Binding-site contacts:
Ligand atom F4 contacts residue LEU91 of chain 1.A at 3.1 Å.
Ligand atom O1 contacts residue LEU229 of chain 1.A at 3.7 Å.
Ligand atom C5 contacts residue LYS233 of chain 1.A at 3.7 Å.
Ligand atom F4 contacts residue MET92 of chain 1.A at 3.4 Å.
Ligand atom C4 contacts residue CYS234 of chain 1.A at 2.7 Å (hydrophobic).
Ligand atom C29 contacts residue PHE108 of chain 1.A at 3.8 Å (hydrophobic).
Ligand atom C22 contacts residue MET47 of chain 1.A at 3.7 Å (hydrophobic).
Ligand atom F1 contacts residue ILE128 of chain 1.A at 3.5 Å.
Ligand atom C2 contacts residue LYS233 of chain 1.A at 3.6 Å.
Ligand atom C16 contacts residue PHE108 of chain 1.A at 3.9 Å (hydrophobic).
Ligand atom C25 contacts residue LEU50 of chain 1.A at 3.5 Å (hydrophobic).
Ligand atom C26 contacts residue GLU57 of chain 1.A at 3.8 Å.
Ligand atom C27 contacts residue PHE108 of chain 1.A at 3.8 Å (hydrophobic).
Ligand atom F1 contacts residue MET125 of chain 1.A at 3.7 Å.
Ligand atom C10 contacts residue ALA54 of chain 1.A at 3.4 Å (hydrophobic).
Ligand atom F3 contacts residue LEU132 of chain 1.A at 3.4 Å.
Ligand atom N2 contacts residue CYS234 of chain 1.A at 3.5 Å (h-bond).
Ligand atom C11 contacts residue ALA54 of chain 1.A at 3.7 Å (hydrophobic).
Ligand atom C10 contacts residue TRP87 of chain 1.A at 3.7 Å (hydrophobic).
Ligand atom N3 contacts residue THR51 of chain 1.A at 3.6 Å (h-bond).
Ligand atom F3 contacts residue PHE108 of chain 1.A at 3.5 Å.
Ligand atom C5 contacts residue CYS234 of chain 1.A at 1.6 Å (hydrophobic).
Ligand atom N4 contacts residue GLU57 of chain 1.A at 2.6 Å (salt-bridge).
Ligand atom C27 contacts residue GLU57 of chain 1.A at 3.5 Å.
Ligand atom C20 contacts residue LEU229 of chain 1.A at 3.8 Å (hydrophobic).
Ligand atom F4 contacts residue LEU95 of chain 1.A at 3.3 Å.
Ligand atom C2 contacts residue TYR230 of chain 1.A at 3.6 Å (hydrophobic).
Ligand atom F2 contacts residue MET92 of chain 1.A at 3.6 Å.
Ligand atom N5 contacts residue LEU91 of chain 1.A at 3.5 Å (h-bond).
Ligand atom C26 contacts residue LEU50 of chain 1.A at 3.8 Å (hydrophobic).
Ligand atom C4 contacts residue LEU229 of chain 1.A at 3.8 Å (hydrophobic).
Ligand atom N5 contacts residue ARG98 of chain 1.A at 3.7 Å.
Ligand atom C7 contacts residue ASP55 of chain 1.A at 3.4 Å.
Ligand atom N5 contacts residue GLU57 of chain 1.A at 3.5 Å (salt-bridge).
Ligand atom C28 contacts residue LEU91 of chain 1.A at 3.6 Å (hydrophobic).
Ligand atom C6 contacts residue CYS234 of chain 1.A at 2.8 Å (hydrophobic).
Ligand atom N3 contacts residue LEU229 of chain 1.A at 3.8 Å.
Ligand atom C20 contacts residue GLY225 of chain 1.A at 3.6 Å.
Ligand atom C4 contacts residue LYS233 of chain 1.A at 3.5 Å.
Ligand atom C23 contacts residue MET47 of chain 1.A at 3.7 Å (hydrophobic).

Sequence of chain 1.A:
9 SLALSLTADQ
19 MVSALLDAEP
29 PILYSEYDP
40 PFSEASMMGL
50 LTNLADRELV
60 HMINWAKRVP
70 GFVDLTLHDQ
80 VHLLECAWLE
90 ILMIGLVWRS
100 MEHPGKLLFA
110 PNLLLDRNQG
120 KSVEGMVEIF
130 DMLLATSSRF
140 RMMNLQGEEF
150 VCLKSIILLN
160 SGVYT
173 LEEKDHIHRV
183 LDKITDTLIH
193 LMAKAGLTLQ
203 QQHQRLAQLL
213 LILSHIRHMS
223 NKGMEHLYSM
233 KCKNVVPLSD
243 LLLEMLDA

A small-molecule ligand and the protein it binds are described below.
Small molecule (SMILES): CN(C)C(=O)C=CCNCCOc1ccc(/C(=C(/CC(F)(F)F)c2ccccc2)c2ccc3n[nH]c(F)c3c2)cn1